Sequence of chain 2.B:
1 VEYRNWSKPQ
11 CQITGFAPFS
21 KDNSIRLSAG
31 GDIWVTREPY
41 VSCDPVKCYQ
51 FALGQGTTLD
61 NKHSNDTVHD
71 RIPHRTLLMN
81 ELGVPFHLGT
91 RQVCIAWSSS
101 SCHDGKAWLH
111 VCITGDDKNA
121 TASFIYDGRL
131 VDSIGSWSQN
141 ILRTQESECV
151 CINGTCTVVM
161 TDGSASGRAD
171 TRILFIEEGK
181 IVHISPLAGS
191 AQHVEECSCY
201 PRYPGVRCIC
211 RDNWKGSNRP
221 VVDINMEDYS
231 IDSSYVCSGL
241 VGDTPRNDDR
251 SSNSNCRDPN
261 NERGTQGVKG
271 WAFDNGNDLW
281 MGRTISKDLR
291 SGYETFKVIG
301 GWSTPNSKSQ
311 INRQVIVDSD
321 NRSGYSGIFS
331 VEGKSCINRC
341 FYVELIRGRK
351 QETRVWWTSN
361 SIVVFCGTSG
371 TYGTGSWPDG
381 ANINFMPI

Sequence of chain 2.A:
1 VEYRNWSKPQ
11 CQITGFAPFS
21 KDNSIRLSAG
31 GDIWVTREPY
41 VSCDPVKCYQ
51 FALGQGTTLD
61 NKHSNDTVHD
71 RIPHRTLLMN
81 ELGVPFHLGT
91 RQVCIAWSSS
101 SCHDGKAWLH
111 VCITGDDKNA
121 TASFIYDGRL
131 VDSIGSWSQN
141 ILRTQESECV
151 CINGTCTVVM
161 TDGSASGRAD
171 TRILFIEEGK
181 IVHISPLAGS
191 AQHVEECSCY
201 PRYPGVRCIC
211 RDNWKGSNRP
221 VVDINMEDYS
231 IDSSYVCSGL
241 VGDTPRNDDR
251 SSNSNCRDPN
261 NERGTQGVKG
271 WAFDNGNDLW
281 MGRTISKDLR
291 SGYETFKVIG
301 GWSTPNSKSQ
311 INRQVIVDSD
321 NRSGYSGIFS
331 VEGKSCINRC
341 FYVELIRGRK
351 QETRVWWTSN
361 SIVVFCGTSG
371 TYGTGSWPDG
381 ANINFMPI

Binding-site contacts:
Ligand atom O3 contacts residue SER376 of chain 2.B at 3.1 Å.
Ligand atom O3 contacts residue VAL315 of chain 2.B at 3.4 Å.
Ligand atom O3 contacts residue ASP318 of chain 2.B at 3.7 Å.
Ligand atom C2 contacts residue ASP116 of chain 2.A at 4.1 Å.
Ligand atom O6 contacts residue THR374 of chain 2.B at 2.5 Å.
Ligand atom C1 contacts residue THR374 of chain 2.B at 3.7 Å.
Ligand atom O5 contacts residue ASP116 of chain 2.A at 3.1 Å (salt-bridge).
Ligand atom C2 contacts residue THR374 of chain 2.B at 3.5 Å.
Ligand atom O7 contacts residue THR374 of chain 2.B at 3.6 Å (h-bond).
Ligand atom C6 contacts residue THR374 of chain 2.B at 2.1 Å.
Ligand atom O3 contacts residue GLY375 of chain 2.B at 4.0 Å.
Ligand atom C8 contacts residue THR374 of chain 2.B at 4.2 Å.
Ligand atom O7 contacts residue ASN119 of chain 2.A at 2.6 Å (h-bond).
Ligand atom C3 contacts residue VAL315 of chain 2.B at 3.8 Å (hydrophobic).
Ligand atom C5 contacts residue ASP116 of chain 2.A at 3.5 Å.
Ligand atom C1 contacts residue VAL315 of chain 2.B at 4.1 Å (hydrophobic).
Ligand atom C7 contacts residue ASN119 of chain 2.A at 3.3 Å.
Ligand atom C5 contacts residue ASN119 of chain 2.A at 4.0 Å.
Ligand atom O5 contacts residue THR374 of chain 2.B at 2.4 Å.
Ligand atom C2 contacts residue ASN119 of chain 2.A at 2.6 Å.
Ligand atom C3 contacts residue ASN119 of chain 2.A at 4.0 Å.
Ligand atom O2 contacts residue SER376 of chain 2.B at 3.9 Å.
Ligand atom C2 contacts residue GLY375 of chain 2.B at 3.9 Å.
Ligand atom C7 contacts residue THR374 of chain 2.B at 3.7 Å.
Ligand atom C4 contacts residue VAL315 of chain 2.B at 4.1 Å (hydrophobic).
Ligand atom C6 contacts residue ASP116 of chain 2.A at 2.9 Å.
Ligand atom C1 contacts residue ASN119 of chain 2.A at 1.5 Å.
Ligand atom O2 contacts residue GLY375 of chain 2.B at 2.9 Å (h-bond).
Ligand atom O5 contacts residue ASN119 of chain 2.A at 2.7 Å (h-bond).
Ligand atom C2 contacts residue THR374 of chain 2.B at 4.0 Å.
Ligand atom N2 contacts residue THR374 of chain 2.B at 3.7 Å.
Ligand atom C1 contacts residue THR374 of chain 2.B at 2.4 Å.
Ligand atom N2 contacts residue ASN119 of chain 2.A at 3.3 Å (h-bond).
Ligand atom O4 contacts residue ASP318 of chain 2.B at 3.6 Å.
Ligand atom C6 contacts residue GLY375 of chain 2.B at 4.1 Å.
Ligand atom O2 contacts residue VAL315 of chain 2.B at 2.2 Å.
Ligand atom O6 contacts residue ASP116 of chain 2.A at 4.2 Å.
Ligand atom C5 contacts residue THR374 of chain 2.B at 2.7 Å.
Ligand atom O2 contacts residue THR374 of chain 2.B at 3.7 Å.
Ligand atom C2 contacts residue VAL315 of chain 2.B at 3.4 Å (hydrophobic).

The small molecule below binds the protein below.
Small molecule (SMILES): CC(=O)N[C@H]1[C@H](O[C@H]2[C@H](O)[C@@H](NC(C)=O)CO[C@@H]2CO[C@H]2O[C@H](CO)[C@@H](O)[C@H](O)[C@@H]2O)O[C@H](CO)[C@@H](O[C@@H]2O[C@H](CO)[C@@H](O)[C@H](O[C@H]3O[C@H](CO)[C@@H](O)[C@H](O)[C@@H]3O[C@H]3O[C@H](CO)[C@@H](O)[C@H](O)[C@@H]3O)[C@@H]2O)[C@@H]1O